Sequence of chain 1.A:
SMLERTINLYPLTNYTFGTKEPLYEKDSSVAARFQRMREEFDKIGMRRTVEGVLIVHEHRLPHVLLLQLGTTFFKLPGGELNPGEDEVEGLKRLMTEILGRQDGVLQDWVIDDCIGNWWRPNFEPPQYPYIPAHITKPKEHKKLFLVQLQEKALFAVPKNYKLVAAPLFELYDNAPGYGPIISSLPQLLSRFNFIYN

Binding-site contacts:
Ligand atom C11 contacts residue TYR161 of chain 1.A at 4.0 Å (hydrophobic).
Ligand atom C13 contacts residue LEU23 of chain 1.A at 3.7 Å (hydrophobic).
Ligand atom C12 contacts residue ILE98 of chain 1.A at 4.0 Å (hydrophobic).
Ligand atom O contacts residue ASP27 of chain 1.A at 4.2 Å.
Ligand atom O1 contacts residue LYS26 of chain 1.A at 4.2 Å.
Ligand atom C4 contacts residue GLU80 of chain 1.A at 3.3 Å.
Ligand atom N3 contacts residue LEU23 of chain 1.A at 4.0 Å.
Ligand atom F contacts residue TYR161 of chain 1.A at 3.9 Å.
Ligand atom C contacts residue LYS26 of chain 1.A at 3.4 Å.
Ligand atom N2 contacts residue GLY78 of chain 1.A at 3.1 Å (h-bond).
Ligand atom F contacts residue LYS75 of chain 1.A at 3.6 Å.
Ligand atom C11 contacts residue LYS75 of chain 1.A at 3.9 Å.
Ligand atom C8 contacts residue TYR161 of chain 1.A at 4.2 Å (hydrophobic).
Ligand atom F contacts residue LEU67 of chain 1.A at 2.6 Å.
Ligand atom C13 contacts residue ILE98 of chain 1.A at 4.0 Å (hydrophobic).
Ligand atom C12 contacts residue TYR161 of chain 1.A at 3.2 Å (hydrophobic).
Ligand atom O contacts residue LYS26 of chain 1.A at 2.6 Å (salt-bridge).
Ligand atom C11 contacts residue LEU67 of chain 1.A at 3.4 Å (hydrophobic).
Ligand atom C13 contacts residue TYR161 of chain 1.A at 3.4 Å (hydrophobic).
Ligand atom C10 contacts residue LYS75 of chain 1.A at 3.8 Å.
Ligand atom N3 contacts residue ILE98 of chain 1.A at 4.0 Å.
Ligand atom N1 contacts residue ILE98 of chain 1.A at 4.1 Å.
Ligand atom N1 contacts residue LEU94 of chain 1.A at 3.9 Å.
Ligand atom N3 contacts residue GLY78 of chain 1.A at 4.0 Å.
Ligand atom C1 contacts residue LYS26 of chain 1.A at 3.4 Å.
Ligand atom C4 contacts residue GLY79 of chain 1.A at 3.6 Å.
Ligand atom C10 contacts residue LEU76 of chain 1.A at 3.5 Å (hydrophobic).
Ligand atom C8 contacts residue GLY78 of chain 1.A at 4.2 Å.
Ligand atom C9 contacts residue ILE98 of chain 1.A at 3.8 Å (hydrophobic).
Ligand atom O contacts residue GLU25 of chain 1.A at 3.4 Å.
Ligand atom C12 contacts residue LEU67 of chain 1.A at 3.9 Å (hydrophobic).
Ligand atom C9 contacts residue GLY78 of chain 1.A at 3.4 Å.
Ligand atom F contacts residue LEU76 of chain 1.A at 3.8 Å.
Ligand atom N2 contacts residue ILE98 of chain 1.A at 3.2 Å.
Ligand atom C10 contacts residue ILE98 of chain 1.A at 4.0 Å (hydrophobic).
Ligand atom C8 contacts residue ILE98 of chain 1.A at 3.8 Å (hydrophobic).
Ligand atom N1 contacts residue GLY78 of chain 1.A at 3.5 Å (h-bond).
Ligand atom C11 contacts residue LEU76 of chain 1.A at 4.2 Å (hydrophobic).
Ligand atom O1 contacts residue GLU80 of chain 1.A at 4.1 Å.
Ligand atom C10 contacts residue GLY78 of chain 1.A at 4.0 Å.

A protein and the small-molecule ligand that binds it are described below.
Small molecule (SMILES): C[C@]1(Cc2cn(-c3ccc(F)cc3)nn2)NC(=O)CC1=O